Binding-site contacts:
Ligand atom NH1 contacts residue GLU114 of chain 1.C at 2.9 Å (salt-bridge).
Ligand atom CZ contacts residue GLU114 of chain 1.C at 3.3 Å.
Ligand atom CB contacts residue LEU76 of chain 1.C at 3.6 Å (hydrophobic).
Ligand atom CA contacts residue TYR85 of chain 1.C at 3.5 Å (hydrophobic).
Ligand atom O contacts residue GLY51 of chain 1.C at 3.4 Å (h-bond).
Ligand atom CG contacts residue SER84 of chain 1.C at 3.5 Å.
Ligand atom NE contacts residue PHE109 of chain 1.C at 3.5 Å.
Ligand atom OG contacts residue TYR85 of chain 1.C at 3.5 Å.
Ligand atom O contacts residue HIS87 of chain 1.C at 3.4 Å.
Ligand atom CG contacts residue ARG41 of chain 1.C at 3.4 Å.
Ligand atom O contacts residue HIS87 of chain 1.C at 2.9 Å (h-bond).
Ligand atom C contacts residue TYR85 of chain 1.C at 3.5 Å (hydrophobic).
Ligand atom CD1 contacts residue ARG139 of chain 1.C at 3.5 Å.
Ligand atom CZ contacts residue ASP105 of chain 1.C at 3.2 Å.
Ligand atom N contacts residue GLY51 of chain 1.C at 3.1 Å (h-bond).
Ligand atom CA contacts residue TYR85 of chain 1.C at 3.6 Å (hydrophobic).
Ligand atom C contacts residue TYR85 of chain 1.C at 3.5 Å (hydrophobic).
Ligand atom O contacts residue TYR85 of chain 1.C at 3.5 Å.
Ligand atom NH1 contacts residue ASP105 of chain 1.C at 2.9 Å (salt-bridge).
Ligand atom CG1 contacts residue SER43 of chain 1.C at 3.6 Å.
Ligand atom CB contacts residue PE81 of chain 1.R at 3.6 Å.
Ligand atom CZ contacts residue PHE109 of chain 1.C at 3.6 Å (hydrophobic).
Ligand atom CA contacts residue TYR52 of chain 1.C at 3.7 Å (hydrophobic).
Ligand atom NE contacts residue ASP105 of chain 1.C at 2.7 Å (salt-bridge).
Ligand atom O contacts residue ASN81 of chain 1.C at 3.0 Å (h-bond).
Ligand atom NH2 contacts residue GLU114 of chain 1.C at 2.9 Å (salt-bridge).
Ligand atom CA contacts residue GLY51 of chain 1.C at 3.3 Å.
Ligand atom CE1 contacts residue PE81 of chain 1.R at 3.5 Å.
Ligand atom C contacts residue TYR85 of chain 1.C at 3.6 Å (hydrophobic).
Ligand atom O contacts residue GLY51 of chain 1.C at 3.5 Å.
Ligand atom OE1 contacts residue TYR52 of chain 1.C at 3.5 Å.
Ligand atom NH1 contacts residue PHE109 of chain 1.C at 3.6 Å.
Ligand atom CG contacts residue LEU76 of chain 1.C at 3.6 Å (hydrophobic).
Ligand atom O contacts residue TYR85 of chain 1.C at 2.4 Å (h-bond).
Ligand atom O contacts residue TYR85 of chain 1.C at 3.5 Å.
Ligand atom O contacts residue TRP107 of chain 1.C at 2.8 Å (h-bond).
Ligand atom CZ contacts residue PE81 of chain 1.R at 3.3 Å.
Ligand atom NH2 contacts residue PHE109 of chain 1.C at 3.6 Å.
Ligand atom N contacts residue TYR85 of chain 1.C at 3.5 Å.
Ligand atom NH1 contacts residue LEU76 of chain 1.C at 3.3 Å.

Sequence of chain 1.C:
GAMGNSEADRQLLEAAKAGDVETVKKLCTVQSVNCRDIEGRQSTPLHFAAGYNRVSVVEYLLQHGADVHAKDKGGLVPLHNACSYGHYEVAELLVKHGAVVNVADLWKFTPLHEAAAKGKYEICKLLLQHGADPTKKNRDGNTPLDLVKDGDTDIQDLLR

This protein binds this small molecule.
Small molecule (SMILES): CC[C@H](C)[C@H](NC(=O)[C@@H]1CCCN1C(=O)[C@@H]1CCCN1C(=O)[C@@H]1CCCN1C(=O)[C@H](CCCN=C(N)N)NC(=O)[C@H](CCC(N)=O)NC(=O)[C@H](CC(C)C)NC(=O)[C@H](Cc1cnc[nH]1)NC(=O)[C@@H]1CCCN1C(=O)[C@@H](N)CC(C)C)C(=O)NCC(=O)N[C@@H](CCC(N)=O)C(=O)N[C@@H](CO)C(=O)N[C@@H](Cc1ccccc1)C(=O)N[C@@H](CCCN=C(N)N)C(=O)N[C@@H](CO)C(N)=O